Binding-site contacts:
Ligand atom CB contacts residue ARG49 of chain 18.E at 3.7 Å.
Ligand atom CA contacts residue ASP258 of chain 18.E at 3.7 Å.
Ligand atom C contacts residue ASP258 of chain 18.E at 3.7 Å.
Ligand atom CD2 contacts residue ARG50 of chain 18.E at 3.6 Å.
Ligand atom NH1 contacts residue THR246 of chain 18.E at 3.2 Å (h-bond).
Ligand atom CA contacts residue ASP258 of chain 18.E at 3.7 Å.
Ligand atom NH2 contacts residue ASP228 of chain 18.E at 2.7 Å (salt-bridge).
Ligand atom CD2 contacts residue ASP258 of chain 18.E at 3.4 Å.
Ligand atom CB contacts residue MET259 of chain 18.E at 3.6 Å (hydrophobic).
Ligand atom CG2 contacts residue ASP258 of chain 18.E at 3.5 Å.
Ligand atom N contacts residue ARG49 of chain 18.E at 3.7 Å.
Ligand atom O contacts residue ARG49 of chain 18.E at 3.1 Å (salt-bridge).
Ligand atom CB contacts residue ARG49 of chain 18.E at 3.5 Å.
Ligand atom N contacts residue ASP258 of chain 18.E at 3.2 Å (salt-bridge).
Ligand atom CG2 contacts residue ALA42 of chain 18.E at 3.8 Å (hydrophobic).
Ligand atom CG2 contacts residue MET259 of chain 18.E at 3.7 Å (hydrophobic).
Ligand atom N contacts residue ARG49 of chain 18.E at 3.5 Å (salt-bridge).
Ligand atom OG1 contacts residue MET259 of chain 18.E at 2.6 Å (h-bond).
Ligand atom CB contacts residue ASP258 of chain 18.E at 3.7 Å.
Ligand atom CZ contacts residue THR246 of chain 18.E at 3.3 Å.
Ligand atom CD contacts residue LEU52 of chain 18.E at 3.3 Å (hydrophobic).
Ligand atom N contacts residue PRO57 of chain 18.E at 3.5 Å.
Ligand atom N contacts residue ASP258 of chain 18.E at 2.8 Å (salt-bridge).
Ligand atom NE contacts residue ARG50 of chain 18.E at 3.1 Å (salt-bridge).
Ligand atom OG1 contacts residue ASP258 of chain 18.E at 3.3 Å.
Ligand atom CD2 contacts residue ARG43 of chain 18.E at 3.6 Å.
Ligand atom O contacts residue ARG43 of chain 18.E at 2.8 Å (salt-bridge).
Ligand atom C contacts residue ARG49 of chain 18.E at 3.6 Å.
Ligand atom N contacts residue ASP258 of chain 18.E at 3.2 Å (salt-bridge).
Ligand atom NH2 contacts residue THR246 of chain 18.E at 3.0 Å (h-bond).
Ligand atom C contacts residue ARG43 of chain 18.E at 3.7 Å.
Ligand atom CG contacts residue PRO57 of chain 18.E at 3.7 Å (hydrophobic).
Ligand atom CA contacts residue ASP258 of chain 18.E at 3.6 Å.
Ligand atom O contacts residue ILE39 of chain 18.E at 3.7 Å.
Ligand atom O contacts residue ARG43 of chain 18.E at 2.8 Å (salt-bridge).
Ligand atom NH1 contacts residue ASP53 of chain 18.E at 3.0 Å (salt-bridge).
Ligand atom CD contacts residue ARG50 of chain 18.E at 3.3 Å.
Ligand atom CB contacts residue ASP258 of chain 18.E at 3.5 Å.
Ligand atom N contacts residue ARG49 of chain 18.E at 3.6 Å (salt-bridge).
Ligand atom O contacts residue ARG50 of chain 18.E at 3.4 Å.

Sequence of chain 18.E:
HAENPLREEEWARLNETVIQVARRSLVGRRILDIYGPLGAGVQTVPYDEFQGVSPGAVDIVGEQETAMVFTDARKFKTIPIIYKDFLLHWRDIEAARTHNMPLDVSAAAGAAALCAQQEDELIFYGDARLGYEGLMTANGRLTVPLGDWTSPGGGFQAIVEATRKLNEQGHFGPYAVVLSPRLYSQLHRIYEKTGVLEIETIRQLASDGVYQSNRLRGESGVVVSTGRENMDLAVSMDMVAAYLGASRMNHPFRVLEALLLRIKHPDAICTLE

A protein and the small-molecule ligand that binds it are described below.
Small molecule (SMILES): CC(C)C[C@H](NC(=O)CN)C(=O)N[C@H](C(=O)N[C@H](C(=O)NCC(=O)N[C@@H](CO)C(=O)N[C@@H](CC(C)C)C(=O)N[C@@H](CCCN=C(N)N)C(=O)NCC=O)C(C)C)[C@@H](C)O